A small-molecule ligand and the protein it binds are described below.
Small molecule (SMILES): Nc1ncnc2c1ncn2[C@@H]1O[C@H](CO[P](=O)(O)O[P](=O)(O)CP(=O)(O)O)[C@@H](O)[C@H]1O

Sequence of chain 1.A:
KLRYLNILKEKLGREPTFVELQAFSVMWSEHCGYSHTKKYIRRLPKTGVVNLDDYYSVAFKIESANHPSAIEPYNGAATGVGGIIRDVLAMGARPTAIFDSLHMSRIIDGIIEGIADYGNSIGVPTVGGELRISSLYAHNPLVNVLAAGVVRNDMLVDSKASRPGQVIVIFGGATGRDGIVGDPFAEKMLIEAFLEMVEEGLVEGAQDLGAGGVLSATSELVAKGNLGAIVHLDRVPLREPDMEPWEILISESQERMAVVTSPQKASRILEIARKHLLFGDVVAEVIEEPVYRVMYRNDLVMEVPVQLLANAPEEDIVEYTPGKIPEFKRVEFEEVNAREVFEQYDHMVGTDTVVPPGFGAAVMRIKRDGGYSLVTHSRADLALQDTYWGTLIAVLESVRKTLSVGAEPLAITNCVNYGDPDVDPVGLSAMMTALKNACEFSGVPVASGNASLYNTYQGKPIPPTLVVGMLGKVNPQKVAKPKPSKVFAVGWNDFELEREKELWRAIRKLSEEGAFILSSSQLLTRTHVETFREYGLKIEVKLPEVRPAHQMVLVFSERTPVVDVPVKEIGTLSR

Binding-site contacts:
Ligand atom O2A contacts residue TYR35 of chain 1.A at 2.6 Å (h-bond).
Ligand atom O5' contacts residue TYR35 of chain 1.A at 3.3 Å (h-bond).
Ligand atom C5 contacts residue ASN478 of chain 1.A at 3.6 Å.
Ligand atom N9 contacts residue GLY477 of chain 1.A at 3.0 Å (h-bond).
Ligand atom N7 contacts residue GLY477 of chain 1.A at 3.1 Å (h-bond).
Ligand atom C2 contacts residue GLY477 of chain 1.A at 3.6 Å.
Ligand atom C6 contacts residue GLY477 of chain 1.A at 3.6 Å.
Ligand atom O1G contacts residue GLU70 of chain 1.A at 3.4 Å (salt-bridge).
Ligand atom PA contacts residue TYR35 of chain 1.A at 3.2 Å.
Ligand atom PB contacts residue MG1 of chain 1.C at 3.1 Å.
Ligand atom O1A contacts residue LYS68 of chain 1.A at 2.7 Å (salt-bridge).
Ligand atom O3G contacts residue ALA239 of chain 1.A at 2.5 Å (h-bond).
Ligand atom N3 contacts residue GLY477 of chain 1.A at 3.4 Å (h-bond).
Ligand atom O1B contacts residue MG1 of chain 1.C at 3.2 Å.
Ligand atom O3G contacts residue GLY238 of chain 1.A at 3.4 Å.
Ligand atom C5 contacts residue GLY477 of chain 1.A at 3.2 Å.
Ligand atom O2G contacts residue MG1 of chain 1.C at 2.9 Å.
Ligand atom C3B contacts residue MG1 of chain 1.B at 2.9 Å.
Ligand atom N7 contacts residue ASN478 of chain 1.A at 3.4 Å.
Ligand atom N1 contacts residue ASN442 of chain 1.A at 3.3 Å (h-bond).
Ligand atom C2' contacts residue GLY477 of chain 1.A at 3.4 Å.
Ligand atom O1A contacts residue ASN478 of chain 1.A at 2.8 Å (h-bond).
Ligand atom O2G contacts residue GLU70 of chain 1.A at 2.9 Å (salt-bridge).
Ligand atom C8 contacts residue GLY477 of chain 1.A at 2.9 Å.
Ligand atom O5' contacts residue LYS68 of chain 1.A at 3.5 Å (salt-bridge).
Ligand atom O2B contacts residue MG1 of chain 1.C at 2.7 Å.
Ligand atom N7 contacts residue TYR35 of chain 1.A at 3.3 Å.
Ligand atom C2 contacts residue ILE42 of chain 1.A at 3.6 Å (hydrophobic).
Ligand atom O2B contacts residue ASP94 of chain 1.A at 2.9 Å (salt-bridge).
Ligand atom C2 contacts residue VAL474 of chain 1.A at 3.6 Å (hydrophobic).
Ligand atom C3B contacts residue MG1 of chain 1.C at 3.3 Å.
Ligand atom O2G contacts residue ASP94 of chain 1.A at 3.4 Å (salt-bridge).
Ligand atom O1G contacts residue HIS32 of chain 1.A at 3.0 Å (h-bond).
Ligand atom C8 contacts residue TYR35 of chain 1.A at 3.1 Å (hydrophobic).
Ligand atom C2 contacts residue SER476 of chain 1.A at 3.5 Å.
Ligand atom PG contacts residue MG1 of chain 1.C at 3.5 Å.
Ligand atom O5' contacts residue GLY477 of chain 1.A at 3.6 Å (h-bond).
Ligand atom N6 contacts residue ASN442 of chain 1.A at 3.0 Å (h-bond).
Ligand atom N3 contacts residue SER476 of chain 1.A at 3.6 Å.
Ligand atom C4 contacts residue GLY477 of chain 1.A at 3.1 Å.